Binding-site contacts:
Ligand atom C6 contacts residue TRP81 of chain 1.E at 3.6 Å (hydrophobic).
Ligand atom O8 contacts residue VAL95 of chain 1.E at 3.7 Å.
Ligand atom C11 contacts residue ILE67 of chain 1.E at 3.9 Å (hydrophobic).
Ligand atom O10 contacts residue LYS86 of chain 1.E at 2.9 Å.
Ligand atom C5 contacts residue ARG113 of chain 1.E at 3.6 Å.
Ligand atom O8 contacts residue GLU96 of chain 1.E at 2.9 Å (salt-bridge).
Ligand atom O1A contacts residue ARG113 of chain 1.E at 3.2 Å (salt-bridge).
Ligand atom C1 contacts residue SER94 of chain 1.E at 3.9 Å.
Ligand atom C6 contacts residue ARG113 of chain 1.E at 3.6 Å.
Ligand atom O10 contacts residue GLU93 of chain 1.E at 3.7 Å.
Ligand atom O5 contacts residue ARG113 of chain 1.E at 3.6 Å.
Ligand atom O8 contacts residue TRP81 of chain 1.E at 3.7 Å.
Ligand atom O9 contacts residue TRP81 of chain 1.E at 3.0 Å (h-bond).
Ligand atom C5 contacts residue SER94 of chain 1.E at 3.7 Å.
Ligand atom C1 contacts residue TRP81 of chain 1.E at 3.8 Å (hydrophobic).
Ligand atom C8 contacts residue TRP81 of chain 1.E at 3.5 Å (hydrophobic).
Ligand atom C5 contacts residue TRP81 of chain 1.E at 3.9 Å (hydrophobic).
Ligand atom N5 contacts residue GLU93 of chain 1.E at 3.3 Å (salt-bridge).
Ligand atom C11 contacts residue LYS86 of chain 1.E at 3.8 Å.
Ligand atom O1A contacts residue SER94 of chain 1.E at 3.7 Å.
Ligand atom C1 contacts residue ARG113 of chain 1.E at 3.5 Å.
Ligand atom C4 contacts residue TRP81 of chain 1.E at 3.8 Å (hydrophobic).
Ligand atom O9 contacts residue LEU79 of chain 1.E at 3.8 Å.
Ligand atom N5 contacts residue SER94 of chain 1.E at 3.2 Å (h-bond).
Ligand atom C9 contacts residue TRP81 of chain 1.E at 3.7 Å (hydrophobic).
Ligand atom C10 contacts residue GLU93 of chain 1.E at 3.1 Å.
Ligand atom O9 contacts residue GLU96 of chain 1.E at 2.7 Å (salt-bridge).
Ligand atom O4 contacts residue GLU93 of chain 1.E at 3.2 Å (salt-bridge).
Ligand atom C10 contacts residue LYS86 of chain 1.E at 3.7 Å.
Ligand atom O6 contacts residue ARG113 of chain 1.E at 3.2 Å (salt-bridge).
Ligand atom O1B contacts residue ARG113 of chain 1.E at 3.0 Å (salt-bridge).
Ligand atom C11 contacts residue TYR88 of chain 1.E at 3.6 Å (hydrophobic).
Ligand atom C5 contacts residue GLU96 of chain 1.E at 3.9 Å.
Ligand atom C11 contacts residue GLU93 of chain 1.E at 3.1 Å.
Ligand atom O9 contacts residue ARG80 of chain 1.E at 3.2 Å (salt-bridge).
Ligand atom C4 contacts residue SER94 of chain 1.E at 3.7 Å.
Ligand atom O6 contacts residue GLU96 of chain 1.E at 3.3 Å (salt-bridge).
Ligand atom C9 contacts residue GLU96 of chain 1.E at 3.8 Å.
Ligand atom O5 contacts residue TRP81 of chain 1.E at 3.5 Å.
Ligand atom C6 contacts residue SER94 of chain 1.E at 3.6 Å.

Sequence of chain 1.E:
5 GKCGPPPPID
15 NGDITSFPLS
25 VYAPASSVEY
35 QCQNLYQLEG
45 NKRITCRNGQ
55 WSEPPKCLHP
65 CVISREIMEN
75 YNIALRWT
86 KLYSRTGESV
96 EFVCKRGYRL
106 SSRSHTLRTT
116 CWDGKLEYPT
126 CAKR

The protein below binds the small molecule below.
Small molecule (SMILES): CC(=O)N[C@H]1[C@H](O[C@@H]2[C@H](O[C@]3(C(=O)O)C[C@H](O)[C@@H](NC(C)=O)[C@H]([C@H](O)[C@H](O)CO)O3)[C@@H](O)[C@H](O[C@H]3[C@H](O)[C@@H](O)[C@H](O)O[C@@H]3CO)O[C@@H]2CO)O[C@H](CO)[C@H](O)[C@@H]1O[C@@H]1O[C@H](CO)[C@H](O)[C@H](O)[C@H]1O